Binding-site contacts:
Ligand atom CG2 contacts residue GLN3 of chain 7.E at 3.4 Å.
Ligand atom C contacts residue VAL4 of chain 7.E at 4.0 Å (hydrophobic).
Ligand atom C contacts residue ALA2 of chain 7.E at 3.7 Å (hydrophobic).
Ligand atom CB contacts residue GLN3 of chain 7.E at 4.4 Å.
Ligand atom CB contacts residue ALA2 of chain 7.E at 4.3 Å (hydrophobic).
Ligand atom CA contacts residue ALA2 of chain 7.E at 4.0 Å (hydrophobic).
Ligand atom CG2 contacts residue SER5 of chain 7.E at 3.7 Å.
Ligand atom CB contacts residue VAL4 of chain 7.E at 4.5 Å (hydrophobic).
Ligand atom CB contacts residue VAL4 of chain 7.E at 4.3 Å (hydrophobic).
Ligand atom C contacts residue VAL4 of chain 7.E at 3.6 Å (hydrophobic).
Ligand atom CG1 contacts residue GLN3 of chain 7.E at 4.1 Å.
Ligand atom N contacts residue ALA2 of chain 7.E at 3.0 Å (h-bond).
Ligand atom N contacts residue VAL4 of chain 7.E at 3.0 Å (h-bond).
Ligand atom CB contacts residue ALA2 of chain 7.E at 3.4 Å (hydrophobic).
Ligand atom CB contacts residue GLN3 of chain 7.E at 3.4 Å.
Ligand atom CG2 contacts residue VAL4 of chain 7.E at 3.8 Å (hydrophobic).
Ligand atom CA contacts residue GLN3 of chain 7.E at 4.2 Å.
Ligand atom CA contacts residue VAL4 of chain 7.E at 3.5 Å (hydrophobic).
Ligand atom CD contacts residue VAL4 of chain 7.E at 3.8 Å (hydrophobic).
Ligand atom C contacts residue ALA2 of chain 7.E at 4.3 Å (hydrophobic).
Ligand atom O contacts residue VAL4 of chain 7.E at 2.9 Å (h-bond).
Ligand atom OG contacts residue GLN3 of chain 7.E at 3.3 Å (h-bond).
Ligand atom O contacts residue SER6 of chain 7.E at 4.1 Å.
Ligand atom O contacts residue SER5 of chain 7.E at 3.8 Å.
Ligand atom O contacts residue VAL4 of chain 7.E at 3.8 Å.
Ligand atom O contacts residue GLN3 of chain 7.E at 3.1 Å (h-bond).
Ligand atom OE2 contacts residue VAL4 of chain 7.E at 3.6 Å.
Ligand atom C contacts residue VAL4 of chain 7.E at 4.2 Å (hydrophobic).
Ligand atom CG2 contacts residue ALA2 of chain 7.E at 4.0 Å (hydrophobic).
Ligand atom CA contacts residue VAL4 of chain 7.E at 4.0 Å (hydrophobic).
Ligand atom CA contacts residue ALA2 of chain 7.E at 3.5 Å (hydrophobic).
Ligand atom C contacts residue GLN3 of chain 7.E at 3.9 Å.
Ligand atom OE1 contacts residue ASN25 of chain 7.E at 4.4 Å.
Ligand atom O contacts residue ALA2 of chain 7.E at 3.9 Å.
Ligand atom OE1 contacts residue VAL4 of chain 7.E at 3.5 Å.

Sequence of chain 7.E:
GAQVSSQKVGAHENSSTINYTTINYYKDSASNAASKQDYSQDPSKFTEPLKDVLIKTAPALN

This small molecule binds to this protein.
Small molecule (SMILES): CC[C@H](C)[C@H](N)C(=O)N[C@@H](CO)C(=O)N[C@@H](CCC(=O)O)C(=O)N[C@H](C=O)C(C)C